This protein binds this small molecule.
Small molecule (SMILES): OC[C@H]1O[C@](O)(CO)[C@@H](O)[C@@H]1O

Sequence of chain 1.K:
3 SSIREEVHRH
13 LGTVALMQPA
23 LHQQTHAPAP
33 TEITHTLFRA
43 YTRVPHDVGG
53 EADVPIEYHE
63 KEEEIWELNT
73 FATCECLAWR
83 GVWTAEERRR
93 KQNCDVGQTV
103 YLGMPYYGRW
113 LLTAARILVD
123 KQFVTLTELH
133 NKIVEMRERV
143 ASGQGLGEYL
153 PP

Sequence of chain 1.I:
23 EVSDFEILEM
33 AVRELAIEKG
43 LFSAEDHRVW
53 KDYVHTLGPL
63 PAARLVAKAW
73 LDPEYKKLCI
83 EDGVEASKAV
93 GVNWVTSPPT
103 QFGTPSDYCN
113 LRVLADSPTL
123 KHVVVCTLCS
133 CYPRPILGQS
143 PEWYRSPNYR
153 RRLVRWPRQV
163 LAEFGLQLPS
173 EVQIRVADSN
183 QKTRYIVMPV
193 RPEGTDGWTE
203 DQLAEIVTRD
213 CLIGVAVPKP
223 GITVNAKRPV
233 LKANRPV

Sequence of chain 1.H:
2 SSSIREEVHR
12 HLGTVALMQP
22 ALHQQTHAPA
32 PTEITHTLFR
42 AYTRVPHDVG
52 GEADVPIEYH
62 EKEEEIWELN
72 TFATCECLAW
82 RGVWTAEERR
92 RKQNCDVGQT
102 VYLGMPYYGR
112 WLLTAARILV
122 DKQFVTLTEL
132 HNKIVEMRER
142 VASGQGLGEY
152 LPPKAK

Binding-site contacts:
Ligand atom O1 contacts residue GLY52 of chain 1.H at 4.1 Å.
Ligand atom O5 contacts residue GLY14 of chain 1.K at 4.2 Å.
Ligand atom O1 contacts residue ARG157 of chain 1.I at 2.4 Å (salt-bridge).
Ligand atom O3 contacts residue HIS10 of chain 1.K at 4.0 Å.
Ligand atom C1 contacts residue ARG157 of chain 1.I at 3.7 Å.
Ligand atom O4 contacts residue GLU59 of chain 1.K at 4.5 Å.
Ligand atom C3 contacts residue ARG157 of chain 1.I at 3.6 Å.
Ligand atom O2 contacts residue ARG11 of chain 1.K at 4.1 Å.
Ligand atom C3 contacts residue HIS10 of chain 1.K at 4.4 Å.
Ligand atom C1 contacts residue GLY14 of chain 1.K at 4.3 Å.
Ligand atom C2 contacts residue HIS10 of chain 1.K at 3.4 Å.
Ligand atom O1 contacts residue HIS10 of chain 1.K at 3.8 Å.
Ligand atom O1 contacts residue LEU13 of chain 1.K at 3.6 Å.
Ligand atom C2 contacts residue ARG157 of chain 1.I at 4.4 Å.
Ligand atom C1 contacts residue LEU13 of chain 1.K at 3.5 Å (hydrophobic).
Ligand atom C1 contacts residue HIS10 of chain 1.K at 3.1 Å.
Ligand atom O3 contacts residue ARG157 of chain 1.I at 3.4 Å (salt-bridge).
Ligand atom O5 contacts residue HIS10 of chain 1.K at 4.0 Å.
Ligand atom O2 contacts residue HIS10 of chain 1.K at 2.6 Å (h-bond).